Binding-site contacts:
Ligand atom N2 contacts residue ASN234 of chain 1.C at 2.9 Å (h-bond).
Ligand atom C2 contacts residue ASN234 of chain 1.C at 2.5 Å.
Ligand atom O5 contacts residue ASN234 of chain 1.C at 2.4 Å (h-bond).
Ligand atom C8 contacts residue ASN234 of chain 1.C at 4.0 Å.
Ligand atom O7 contacts residue ASN234 of chain 1.C at 3.9 Å.
Ligand atom C5 contacts residue ASN234 of chain 1.C at 3.7 Å.
Ligand atom C1 contacts residue ASN234 of chain 1.C at 1.4 Å.
Ligand atom C3 contacts residue ASN234 of chain 1.C at 3.8 Å.
Ligand atom C7 contacts residue ASN234 of chain 1.C at 3.4 Å.
Ligand atom C4 contacts residue ASN234 of chain 1.C at 4.3 Å.

Sequence of chain 1.C:
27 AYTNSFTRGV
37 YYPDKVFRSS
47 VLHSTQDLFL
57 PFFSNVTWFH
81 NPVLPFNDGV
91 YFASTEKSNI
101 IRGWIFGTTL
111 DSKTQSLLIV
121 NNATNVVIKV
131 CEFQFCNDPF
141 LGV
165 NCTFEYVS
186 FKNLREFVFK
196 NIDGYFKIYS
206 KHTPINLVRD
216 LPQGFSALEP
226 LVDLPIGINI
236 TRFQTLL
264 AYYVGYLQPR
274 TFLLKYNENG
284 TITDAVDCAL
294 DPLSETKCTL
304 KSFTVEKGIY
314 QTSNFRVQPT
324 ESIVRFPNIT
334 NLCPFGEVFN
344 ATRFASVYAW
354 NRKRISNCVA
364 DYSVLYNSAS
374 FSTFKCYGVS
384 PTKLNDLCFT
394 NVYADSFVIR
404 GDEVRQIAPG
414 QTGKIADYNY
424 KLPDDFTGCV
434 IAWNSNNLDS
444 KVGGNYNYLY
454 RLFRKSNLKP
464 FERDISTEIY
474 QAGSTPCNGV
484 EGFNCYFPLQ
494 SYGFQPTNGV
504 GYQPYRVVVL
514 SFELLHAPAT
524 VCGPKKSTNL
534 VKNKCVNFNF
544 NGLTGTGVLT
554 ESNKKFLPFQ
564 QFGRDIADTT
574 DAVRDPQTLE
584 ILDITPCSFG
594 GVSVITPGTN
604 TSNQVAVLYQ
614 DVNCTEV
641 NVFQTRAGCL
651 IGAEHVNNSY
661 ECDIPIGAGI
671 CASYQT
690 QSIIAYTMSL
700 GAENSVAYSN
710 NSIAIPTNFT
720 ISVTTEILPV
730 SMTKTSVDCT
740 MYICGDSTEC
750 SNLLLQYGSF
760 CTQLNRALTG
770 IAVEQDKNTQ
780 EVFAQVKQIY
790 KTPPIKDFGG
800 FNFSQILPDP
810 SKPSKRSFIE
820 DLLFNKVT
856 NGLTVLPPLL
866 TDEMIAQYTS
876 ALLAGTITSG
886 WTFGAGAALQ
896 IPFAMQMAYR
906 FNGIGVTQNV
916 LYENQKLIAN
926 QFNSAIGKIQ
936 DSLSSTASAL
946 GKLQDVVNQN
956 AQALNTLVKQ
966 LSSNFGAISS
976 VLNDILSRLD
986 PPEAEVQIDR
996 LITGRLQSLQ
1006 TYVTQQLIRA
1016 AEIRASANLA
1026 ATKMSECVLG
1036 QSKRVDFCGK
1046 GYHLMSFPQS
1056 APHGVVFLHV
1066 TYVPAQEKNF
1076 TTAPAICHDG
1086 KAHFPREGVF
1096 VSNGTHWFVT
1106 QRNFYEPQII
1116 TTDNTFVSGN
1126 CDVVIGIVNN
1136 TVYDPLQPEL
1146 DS

The small molecule below binds the protein below.
Small molecule (SMILES): CC(=O)N[C@@H]1[C@@H](O)[C@H](O)[C@@H](CO)O[C@H]1O